Binding-site contacts:
Ligand atom C7 contacts residue THR99 of chain 1.A at 3.8 Å.
Ligand atom O7 contacts residue THR99 of chain 1.A at 3.4 Å.
Ligand atom C3 contacts residue THR99 of chain 1.A at 3.8 Å.
Ligand atom N2 contacts residue THR99 of chain 1.A at 3.7 Å.
Ligand atom C1 contacts residue THR99 of chain 1.A at 1.4 Å.
Ligand atom C6 contacts residue ASN100 of chain 1.A at 4.4 Å.
Ligand atom O6 contacts residue THR99 of chain 1.A at 3.3 Å (h-bond).
Ligand atom C2 contacts residue THR99 of chain 1.A at 2.8 Å.
Ligand atom C4 contacts residue THR99 of chain 1.A at 3.6 Å.
Ligand atom O5 contacts residue THR99 of chain 1.A at 2.4 Å (h-bond).
Ligand atom C5 contacts residue THR99 of chain 1.A at 3.4 Å.
Ligand atom O6 contacts residue ASN100 of chain 1.A at 3.0 Å (h-bond).
Ligand atom C6 contacts residue THR99 of chain 1.A at 4.0 Å.

Sequence of chain 1.A:
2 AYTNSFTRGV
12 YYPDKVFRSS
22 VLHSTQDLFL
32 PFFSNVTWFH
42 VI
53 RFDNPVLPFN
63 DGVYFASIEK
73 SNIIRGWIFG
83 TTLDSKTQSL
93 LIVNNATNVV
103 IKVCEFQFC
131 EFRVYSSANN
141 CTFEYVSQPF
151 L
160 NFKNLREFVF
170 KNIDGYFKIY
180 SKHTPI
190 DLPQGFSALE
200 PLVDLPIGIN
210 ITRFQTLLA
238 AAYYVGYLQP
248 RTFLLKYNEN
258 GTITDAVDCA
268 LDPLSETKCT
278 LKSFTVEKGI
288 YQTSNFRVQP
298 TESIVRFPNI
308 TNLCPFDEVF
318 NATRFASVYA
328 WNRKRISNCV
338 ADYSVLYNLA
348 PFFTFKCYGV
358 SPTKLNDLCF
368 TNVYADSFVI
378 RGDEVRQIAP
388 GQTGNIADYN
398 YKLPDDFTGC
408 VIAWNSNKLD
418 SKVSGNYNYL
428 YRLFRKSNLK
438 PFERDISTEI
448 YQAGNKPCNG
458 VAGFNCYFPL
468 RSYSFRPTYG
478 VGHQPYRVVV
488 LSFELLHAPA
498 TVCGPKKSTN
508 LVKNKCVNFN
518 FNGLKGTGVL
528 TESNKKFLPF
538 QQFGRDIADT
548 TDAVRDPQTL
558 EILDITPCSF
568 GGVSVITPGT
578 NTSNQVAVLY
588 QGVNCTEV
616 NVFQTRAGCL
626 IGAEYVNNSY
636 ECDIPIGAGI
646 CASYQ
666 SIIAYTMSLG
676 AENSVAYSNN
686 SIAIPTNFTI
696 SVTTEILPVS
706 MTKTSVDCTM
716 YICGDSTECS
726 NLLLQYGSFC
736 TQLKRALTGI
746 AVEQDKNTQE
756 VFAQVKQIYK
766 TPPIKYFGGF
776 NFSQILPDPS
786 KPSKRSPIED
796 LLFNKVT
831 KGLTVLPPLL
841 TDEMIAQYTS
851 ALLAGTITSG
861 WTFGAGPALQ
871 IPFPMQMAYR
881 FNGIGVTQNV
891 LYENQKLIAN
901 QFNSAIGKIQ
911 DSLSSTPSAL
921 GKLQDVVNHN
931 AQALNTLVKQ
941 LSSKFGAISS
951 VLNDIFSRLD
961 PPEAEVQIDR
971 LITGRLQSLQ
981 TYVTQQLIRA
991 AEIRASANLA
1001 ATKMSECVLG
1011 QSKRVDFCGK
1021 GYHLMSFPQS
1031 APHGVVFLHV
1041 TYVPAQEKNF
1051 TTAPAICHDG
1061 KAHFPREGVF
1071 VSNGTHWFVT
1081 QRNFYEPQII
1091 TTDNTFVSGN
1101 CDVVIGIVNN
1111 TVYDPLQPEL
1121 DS

This protein binds this small molecule.
Small molecule (SMILES): CC(=O)N[C@@H]1[C@@H](O)[C@H](O)[C@@H](CO)O[C@H]1O